A protein and the small-molecule ligand that binds it are described below.
Small molecule (SMILES): CC(=O)N[C@H]1[C@H](O[C@H]2[C@H](O)[C@@H](NC(C)=O)CO[C@@H]2CO)O[C@H](CO[C@H]2O[C@H](CO)[C@@H](O)[C@H](O)[C@@H]2O)[C@@H](O)[C@@H]1O[C@@H]1O[C@H](CS(=O)(=O)O)[C@@H](O)[C@H](O)[C@H]1O

Binding-site contacts:
Ligand atom C1 contacts residue VAL34 of chain 1.A at 3.6 Å (hydrophobic).
Ligand atom O3 contacts residue ASN60 of chain 1.A at 4.5 Å.
Ligand atom N2 contacts residue ASN60 of chain 1.A at 3.1 Å (h-bond).
Ligand atom O2 contacts residue PRO33 of chain 1.A at 4.2 Å.
Ligand atom C5 contacts residue ASN60 of chain 1.A at 3.7 Å.
Ligand atom O7 contacts residue ASP117 of chain 1.A at 4.2 Å.
Ligand atom C1 contacts residue ASN60 of chain 1.A at 1.4 Å.
Ligand atom C7 contacts residue ASN60 of chain 1.A at 4.3 Å.
Ligand atom O3 contacts residue VAL34 of chain 1.A at 4.0 Å.
Ligand atom C2 contacts residue ASN60 of chain 1.A at 2.5 Å.
Ligand atom O5 contacts residue ASN60 of chain 1.A at 2.4 Å (h-bond).
Ligand atom N2 contacts residue ASP117 of chain 1.A at 4.3 Å.
Ligand atom O6 contacts residue ASN60 of chain 1.A at 4.1 Å.
Ligand atom C4 contacts residue ASN60 of chain 1.A at 4.3 Å.
Ligand atom O6 contacts residue SER35 of chain 1.A at 4.0 Å.
Ligand atom O4 contacts residue PRO147 of chain 1.A at 4.2 Å.
Ligand atom O6 contacts residue ALA36 of chain 1.A at 3.5 Å (h-bond).
Ligand atom O6 contacts residue VAL34 of chain 1.A at 4.0 Å.
Ligand atom C6 contacts residue ALA36 of chain 1.A at 4.3 Å (hydrophobic).
Ligand atom C2 contacts residue VAL34 of chain 1.A at 3.7 Å (hydrophobic).
Ligand atom O3 contacts residue LEU30 of chain 1.A at 4.5 Å.
Ligand atom O5 contacts residue VAL34 of chain 1.A at 4.1 Å.
Ligand atom C8 contacts residue ASP117 of chain 1.A at 3.2 Å.
Ligand atom O5 contacts residue ALA36 of chain 1.A at 4.2 Å.
Ligand atom C6 contacts residue ASN60 of chain 1.A at 4.4 Å.
Ligand atom C3 contacts residue ASN60 of chain 1.A at 3.8 Å.
Ligand atom C3 contacts residue VAL34 of chain 1.A at 4.4 Å (hydrophobic).
Ligand atom C7 contacts residue ASP117 of chain 1.A at 3.7 Å.

Sequence of chain 1.A:
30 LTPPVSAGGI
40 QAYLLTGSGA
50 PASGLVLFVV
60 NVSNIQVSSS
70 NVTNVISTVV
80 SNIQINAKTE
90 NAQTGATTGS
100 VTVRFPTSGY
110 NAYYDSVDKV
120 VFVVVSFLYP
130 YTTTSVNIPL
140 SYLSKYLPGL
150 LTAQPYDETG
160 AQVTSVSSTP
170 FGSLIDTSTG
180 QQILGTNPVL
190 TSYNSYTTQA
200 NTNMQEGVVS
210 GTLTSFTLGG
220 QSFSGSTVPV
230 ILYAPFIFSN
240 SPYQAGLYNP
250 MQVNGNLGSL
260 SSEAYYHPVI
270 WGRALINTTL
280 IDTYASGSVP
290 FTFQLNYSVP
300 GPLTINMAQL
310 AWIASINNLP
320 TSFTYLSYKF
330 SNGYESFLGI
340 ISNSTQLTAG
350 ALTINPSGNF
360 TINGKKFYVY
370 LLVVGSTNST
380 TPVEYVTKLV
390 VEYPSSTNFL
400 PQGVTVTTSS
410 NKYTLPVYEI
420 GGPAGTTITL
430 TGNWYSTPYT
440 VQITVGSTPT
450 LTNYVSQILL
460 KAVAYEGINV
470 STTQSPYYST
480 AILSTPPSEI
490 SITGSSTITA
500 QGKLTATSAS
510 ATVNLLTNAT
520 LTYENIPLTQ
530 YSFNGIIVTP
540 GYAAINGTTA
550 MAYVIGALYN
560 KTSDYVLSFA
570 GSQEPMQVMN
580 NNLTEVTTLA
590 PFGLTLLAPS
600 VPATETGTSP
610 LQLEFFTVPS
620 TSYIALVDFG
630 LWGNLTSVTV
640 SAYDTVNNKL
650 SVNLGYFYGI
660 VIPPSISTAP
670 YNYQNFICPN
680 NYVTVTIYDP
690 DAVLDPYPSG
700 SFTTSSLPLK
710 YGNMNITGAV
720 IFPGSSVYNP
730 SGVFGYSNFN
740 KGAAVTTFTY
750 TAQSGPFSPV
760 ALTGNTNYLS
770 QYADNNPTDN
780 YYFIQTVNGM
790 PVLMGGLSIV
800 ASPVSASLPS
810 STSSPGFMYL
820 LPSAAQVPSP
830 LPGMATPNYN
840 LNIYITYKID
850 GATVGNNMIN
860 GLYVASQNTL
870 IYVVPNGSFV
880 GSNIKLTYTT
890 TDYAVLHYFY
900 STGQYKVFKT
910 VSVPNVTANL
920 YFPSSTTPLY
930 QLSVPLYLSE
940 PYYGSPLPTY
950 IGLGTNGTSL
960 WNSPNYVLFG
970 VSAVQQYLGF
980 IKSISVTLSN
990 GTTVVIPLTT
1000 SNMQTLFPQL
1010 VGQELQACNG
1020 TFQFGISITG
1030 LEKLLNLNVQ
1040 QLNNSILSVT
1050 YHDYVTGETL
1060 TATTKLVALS